Binding-site contacts:
Ligand atom N8 contacts residue TYR79 of chain 1.E at 3.3 Å (h-bond).
Ligand atom NA2 contacts residue ASP75 of chain 1.E at 3.5 Å (salt-bridge).
Ligand atom C15 contacts residue SER30 of chain 1.E at 3.8 Å.
Ligand atom N1 contacts residue ARG74 of chain 1.E at 3.1 Å (salt-bridge).
Ligand atom O contacts residue ARG28 of chain 1.E at 3.4 Å (salt-bridge).
Ligand atom C7 contacts residue TYR79 of chain 1.E at 3.2 Å (hydrophobic).
Ligand atom N3 contacts residue TYR79 of chain 1.E at 3.2 Å.
Ligand atom NA2 contacts residue ARG74 of chain 1.E at 3.8 Å.
Ligand atom N3 contacts residue LEU80 of chain 1.E at 3.3 Å (h-bond).
Ligand atom C8A contacts residue ARG74 of chain 1.E at 3.8 Å.
Ligand atom C6 contacts residue TYR79 of chain 1.E at 3.6 Å (hydrophobic).
Ligand atom C13 contacts residue TRP34 of chain 1.E at 3.6 Å (hydrophobic).
Ligand atom C12 contacts residue SER30 of chain 1.E at 3.8 Å.
Ligand atom C15 contacts residue ARG28 of chain 1.E at 3.3 Å.
Ligand atom OE1 contacts residue SER30 of chain 1.E at 3.2 Å (h-bond).
Ligand atom N5 contacts residue TYR79 of chain 1.E at 3.5 Å.
Ligand atom O1 contacts residue ARG28 of chain 1.E at 3.3 Å (salt-bridge).
Ligand atom OE1 contacts residue SER31 of chain 1.E at 3.8 Å.
Ligand atom C2 contacts residue LEU80 of chain 1.E at 3.7 Å (hydrophobic).
Ligand atom CD contacts residue SER30 of chain 1.E at 3.7 Å.
Ligand atom N5 contacts residue ALA26 of chain 1.E at 3.6 Å.
Ligand atom NA4 contacts residue MET36 of chain 1.E at 3.6 Å.
Ligand atom CT contacts residue ARG28 of chain 1.E at 3.8 Å.
Ligand atom CM contacts residue ALA100 of chain 1.E at 3.5 Å (hydrophobic).
Ligand atom NA2 contacts residue ASN76 of chain 1.E at 3.1 Å (h-bond).
Ligand atom NA4 contacts residue CYS24 of chain 1.E at 3.0 Å (h-bond).
Ligand atom CD contacts residue SER31 of chain 1.E at 3.4 Å.
Ligand atom NA2 contacts residue LEU80 of chain 1.E at 3.0 Å (h-bond).
Ligand atom C16 contacts residue SER30 of chain 1.E at 3.6 Å.
Ligand atom N3 contacts residue VAL81 of chain 1.E at 3.6 Å.
Ligand atom C16 contacts residue ARG28 of chain 1.E at 3.4 Å.
Ligand atom NA4 contacts residue TYR79 of chain 1.E at 3.7 Å.
Ligand atom OE2 contacts residue SER30 of chain 1.E at 3.7 Å.
Ligand atom C4A contacts residue TYR79 of chain 1.E at 3.6 Å (hydrophobic).
Ligand atom C11 contacts residue SER30 of chain 1.E at 3.6 Å.
Ligand atom C4 contacts residue TYR79 of chain 1.E at 3.5 Å (hydrophobic).
Ligand atom C13 contacts residue TYR115 of chain 1.E at 3.8 Å (hydrophobic).
Ligand atom C8A contacts residue TYR79 of chain 1.E at 3.6 Å (hydrophobic).
Ligand atom OE2 contacts residue SER31 of chain 1.E at 2.7 Å (h-bond).
Ligand atom CM contacts residue TRP34 of chain 1.E at 3.5 Å (hydrophobic).

Sequence of chain 1.E:
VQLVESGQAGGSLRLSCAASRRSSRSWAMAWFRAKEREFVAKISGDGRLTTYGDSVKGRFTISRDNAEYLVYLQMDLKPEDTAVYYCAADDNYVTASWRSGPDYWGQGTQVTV

A protein and the small-molecule ligand that binds it are described below.
Small molecule (SMILES): CN(Cc1cnc2nc(N)nc(N)c2n1)c1ccc(C(=O)N[C@@H](CCC(=O)O)C(=O)O)cc1